This small molecule binds to this protein.
Small molecule (SMILES): CCCCn1nnc2ccc(C(=O)c3c[nH]n(C)c3=O)c(C)c2c1=O

Sequence of chain 2.A:
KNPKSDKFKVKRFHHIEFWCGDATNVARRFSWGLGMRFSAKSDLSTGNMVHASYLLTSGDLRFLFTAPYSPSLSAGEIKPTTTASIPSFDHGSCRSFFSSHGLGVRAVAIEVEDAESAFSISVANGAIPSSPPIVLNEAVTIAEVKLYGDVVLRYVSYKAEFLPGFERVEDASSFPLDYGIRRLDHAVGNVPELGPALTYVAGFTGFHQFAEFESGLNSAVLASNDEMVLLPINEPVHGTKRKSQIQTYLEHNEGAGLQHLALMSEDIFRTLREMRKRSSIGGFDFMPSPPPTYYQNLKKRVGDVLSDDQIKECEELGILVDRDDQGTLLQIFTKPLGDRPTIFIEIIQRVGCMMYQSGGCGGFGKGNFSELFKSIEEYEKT

Binding-site contacts:
Ligand atom C7 contacts residue HIS280 of chain 2.A at 3.8 Å.
Ligand atom O24 contacts residue HIS280 of chain 2.A at 3.2 Å (h-bond).
Ligand atom C4 contacts residue PHE353 of chain 2.A at 3.6 Å (hydrophobic).
Ligand atom O9 contacts residue HIS280 of chain 2.A at 3.0 Å (h-bond).
Ligand atom N11 contacts residue LEU399 of chain 2.A at 3.4 Å.
Ligand atom C3 contacts residue GLN351 of chain 2.A at 3.8 Å.
Ligand atom C8 contacts residue PHE391 of chain 2.A at 3.5 Å (hydrophobic).
Ligand atom N15 contacts residue PHE391 of chain 2.A at 3.4 Å.
Ligand atom N11 contacts residue PHE396 of chain 2.A at 3.8 Å.
Ligand atom N10 contacts residue PHE396 of chain 2.A at 3.7 Å.
Ligand atom C25 contacts residue VAL241 of chain 2.A at 3.8 Å (hydrophobic).
Ligand atom C25 contacts residue PRO252 of chain 2.A at 3.4 Å (hydrophobic).
Ligand atom C2 contacts residue GLY392 of chain 2.A at 3.5 Å.
Ligand atom O9 contacts residue CO1 of chain 2.B at 2.0 Å.
Ligand atom C8 contacts residue CO1 of chain 2.B at 3.3 Å.
Ligand atom C25 contacts residue PHE391 of chain 2.A at 3.6 Å (hydrophobic).
Ligand atom C13 contacts residue PHE396 of chain 2.A at 3.9 Å (hydrophobic).
Ligand atom C2 contacts residue PHE391 of chain 2.A at 3.1 Å (hydrophobic).
Ligand atom C5 contacts residue PHE353 of chain 2.A at 3.4 Å (hydrophobic).
Ligand atom O9 contacts residue PHE353 of chain 2.A at 3.4 Å.
Ligand atom O24 contacts residue PHE391 of chain 2.A at 3.9 Å.
Ligand atom O24 contacts residue VAL200 of chain 2.A at 3.8 Å.
Ligand atom C23 contacts residue PHE353 of chain 2.A at 3.5 Å (hydrophobic).
Ligand atom C14 contacts residue PHE391 of chain 2.A at 3.5 Å (hydrophobic).
Ligand atom C2 contacts residue PHE353 of chain 2.A at 3.7 Å (hydrophobic).
Ligand atom C5 contacts residue PHE396 of chain 2.A at 3.6 Å (hydrophobic).
Ligand atom O24 contacts residue CO1 of chain 2.B at 2.0 Å.
Ligand atom C4 contacts residue PHE396 of chain 2.A at 3.6 Å (hydrophobic).
Ligand atom C7 contacts residue CO1 of chain 2.B at 2.9 Å.
Ligand atom C1 contacts residue PHE353 of chain 2.A at 3.3 Å (hydrophobic).
Ligand atom C6 contacts residue PHE353 of chain 2.A at 3.1 Å (hydrophobic).
Ligand atom C17 contacts residue LYS393 of chain 2.A at 3.8 Å.
Ligand atom C7 contacts residue PHE391 of chain 2.A at 3.6 Å (hydrophobic).
Ligand atom C3 contacts residue GLY392 of chain 2.A at 3.0 Å.
Ligand atom N16 contacts residue LYS393 of chain 2.A at 3.3 Å.
Ligand atom C14 contacts residue CO1 of chain 2.B at 3.0 Å.
Ligand atom O24 contacts residue HIS198 of chain 2.A at 2.9 Å (h-bond).
Ligand atom C23 contacts residue PHE364 of chain 2.A at 3.9 Å (hydrophobic).
Ligand atom C13 contacts residue PHE353 of chain 2.A at 3.8 Å (hydrophobic).
Ligand atom O9 contacts residue GLU366 of chain 2.A at 2.8 Å (salt-bridge).